The protein below binds the small molecule below.
Small molecule (SMILES): Clc1nc2ccccc2[nH]1

Binding-site contacts:
Ligand atom C06 contacts residue LEU171 of chain 4.A at 4.2 Å (hydrophobic).
Ligand atom C04 contacts residue 98K1 of chain 4.D at 0.5 Å.
Ligand atom C07 contacts residue LEU137 of chain 4.A at 3.9 Å (hydrophobic).
Ligand atom C08 contacts residue LEU137 of chain 4.A at 4.3 Å (hydrophobic).
Ligand atom N03 contacts residue LEU171 of chain 4.A at 3.8 Å.
Ligand atom C04 contacts residue LEU171 of chain 4.A at 3.6 Å (hydrophobic).
Ligand atom C02 contacts residue 98K1 of chain 4.D at 0.3 Å.
Ligand atom C02 contacts residue VAL128 of chain 4.A at 3.6 Å (hydrophobic).
Ligand atom C04 contacts residue LEU171 of chain 3.A at 3.5 Å (hydrophobic).
Ligand atom C08 contacts residue VAL128 of chain 3.A at 3.7 Å (hydrophobic).
Ligand atom C04 contacts residue VAL128 of chain 3.A at 4.2 Å (hydrophobic).
Ligand atom CL contacts residue ILE130 of chain 3.A at 3.8 Å.
Ligand atom C07 contacts residue LEU171 of chain 4.A at 4.3 Å (hydrophobic).
Ligand atom C09 contacts residue VAL128 of chain 3.A at 3.5 Å (hydrophobic).
Ligand atom N10 contacts residue ILE130 of chain 4.A at 4.4 Å.
Ligand atom CL contacts residue LEU137 of chain 3.A at 4.2 Å.
Ligand atom N10 contacts residue 98K1 of chain 4.D at 0.3 Å (h-bond).
Ligand atom N03 contacts residue 98K1 of chain 4.D at 0.5 Å.
Ligand atom N10 contacts residue VAL128 of chain 3.A at 3.3 Å.
Ligand atom CL contacts residue LEU171 of chain 3.A at 4.2 Å.
Ligand atom C05 contacts residue 98K1 of chain 4.D at 1.7 Å.
Ligand atom C07 contacts residue 98K1 of chain 4.D at 1.6 Å.
Ligand atom C09 contacts residue LEU171 of chain 4.A at 4.2 Å (hydrophobic).
Ligand atom CL contacts residue VAL128 of chain 4.A at 3.6 Å.
Ligand atom C08 contacts residue 98K1 of chain 4.D at 0.3 Å.
Ligand atom C08 contacts residue LEU171 of chain 4.A at 4.3 Å (hydrophobic).
Ligand atom C02 contacts residue LEU171 of chain 3.A at 4.0 Å (hydrophobic).
Ligand atom C02 contacts residue VAL128 of chain 3.A at 4.0 Å (hydrophobic).
Ligand atom C09 contacts residue VAL128 of chain 4.A at 4.3 Å (hydrophobic).
Ligand atom CL contacts residue 98K1 of chain 4.D at 0.3 Å.
Ligand atom C06 contacts residue ARG176 of chain 3.A at 3.9 Å.
Ligand atom C06 contacts residue 98K1 of chain 4.D at 2.7 Å.
Ligand atom C07 contacts residue VAL128 of chain 3.A at 4.0 Å (hydrophobic).
Ligand atom N03 contacts residue LEU171 of chain 3.A at 3.2 Å.
Ligand atom C05 contacts residue LEU171 of chain 4.A at 3.6 Å (hydrophobic).
Ligand atom N10 contacts residue VAL128 of chain 4.A at 3.5 Å.
Ligand atom C08 contacts residue ILE130 of chain 4.A at 4.1 Å (hydrophobic).
Ligand atom C09 contacts residue 98K1 of chain 4.D at 0.3 Å.
Ligand atom C05 contacts residue LEU171 of chain 3.A at 3.7 Å (hydrophobic).
Ligand atom C07 contacts residue ALA135 of chain 4.A at 4.0 Å (hydrophobic).

Sequence of chain 3.A:
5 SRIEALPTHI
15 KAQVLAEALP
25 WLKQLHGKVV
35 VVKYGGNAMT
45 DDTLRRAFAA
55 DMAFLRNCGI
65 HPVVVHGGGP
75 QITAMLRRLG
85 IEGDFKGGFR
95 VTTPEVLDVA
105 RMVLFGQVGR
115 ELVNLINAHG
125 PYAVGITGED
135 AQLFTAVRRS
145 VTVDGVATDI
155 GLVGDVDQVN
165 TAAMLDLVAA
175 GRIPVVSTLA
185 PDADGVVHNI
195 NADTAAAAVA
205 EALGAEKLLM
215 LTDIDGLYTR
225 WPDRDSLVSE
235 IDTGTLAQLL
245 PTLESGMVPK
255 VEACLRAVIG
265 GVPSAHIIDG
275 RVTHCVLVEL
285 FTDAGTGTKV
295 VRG

Sequence of chain 4.A:
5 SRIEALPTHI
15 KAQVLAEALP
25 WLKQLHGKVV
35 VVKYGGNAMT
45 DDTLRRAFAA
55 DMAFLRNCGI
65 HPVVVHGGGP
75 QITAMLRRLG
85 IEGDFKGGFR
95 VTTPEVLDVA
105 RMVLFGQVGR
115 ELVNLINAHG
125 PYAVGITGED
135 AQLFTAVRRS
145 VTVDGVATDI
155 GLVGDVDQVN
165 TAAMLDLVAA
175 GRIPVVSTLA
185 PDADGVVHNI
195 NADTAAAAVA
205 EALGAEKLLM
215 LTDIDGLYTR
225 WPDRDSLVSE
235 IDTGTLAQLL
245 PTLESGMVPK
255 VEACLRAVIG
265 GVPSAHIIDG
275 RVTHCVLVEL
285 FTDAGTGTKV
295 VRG